A protein and the small-molecule ligand that binds it are described below.
Small molecule (SMILES): NC(=[NH2+])NCCC[C@H](N)C(=O)O

Binding-site contacts:
Ligand atom NH2 contacts residue PRO269 of chain 1.A at 4.0 Å.
Ligand atom OXT contacts residue TYR292 of chain 1.A at 3.1 Å.
Ligand atom NH2 contacts residue TYR292 of chain 1.A at 4.1 Å.
Ligand atom CB contacts residue GLN182 of chain 1.A at 3.6 Å.
Ligand atom CD contacts residue GLU296 of chain 1.A at 3.6 Å.
Ligand atom OXT contacts residue ASP301 of chain 1.A at 2.8 Å (salt-bridge).
Ligand atom NH1 contacts residue HEM1 of chain 1.C at 3.8 Å.
Ligand atom O contacts residue GLN182 of chain 1.A at 2.9 Å (h-bond).
Ligand atom NH2 contacts residue SER290 of chain 1.A at 3.5 Å (h-bond).
Ligand atom NE contacts residue GLU296 of chain 1.A at 2.8 Å (salt-bridge).
Ligand atom NH2 contacts residue HEM1 of chain 1.C at 3.5 Å.
Ligand atom C contacts residue TYR292 of chain 1.A at 3.4 Å (hydrophobic).
Ligand atom CG contacts residue VAL271 of chain 1.A at 3.9 Å (hydrophobic).
Ligand atom O contacts residue TYR292 of chain 1.A at 2.9 Å (h-bond).
Ligand atom CB contacts residue TYR292 of chain 1.A at 3.8 Å (hydrophobic).
Ligand atom CA contacts residue HEM1 of chain 1.C at 3.8 Å.
Ligand atom CG contacts residue GLU296 of chain 1.A at 3.3 Å.
Ligand atom C contacts residue ASP301 of chain 1.A at 3.5 Å.
Ligand atom NH2 contacts residue TRP291 of chain 1.A at 3.1 Å (h-bond).
Ligand atom NE contacts residue PRO269 of chain 1.A at 3.7 Å.
Ligand atom CZ contacts residue GLU296 of chain 1.A at 3.7 Å.
Ligand atom NH1 contacts residue PRO269 of chain 1.A at 4.0 Å.
Ligand atom CD contacts residue VAL271 of chain 1.A at 3.8 Å (hydrophobic).
Ligand atom CG contacts residue HEM1 of chain 1.C at 4.0 Å.
Ligand atom N contacts residue GLU296 of chain 1.A at 3.0 Å (salt-bridge).
Ligand atom OXT contacts residue GLU296 of chain 1.A at 3.3 Å.
Ligand atom N contacts residue HEM1 of chain 1.C at 2.7 Å (h-bond).
Ligand atom CA contacts residue GLU296 of chain 1.A at 3.5 Å.
Ligand atom CZ contacts residue PRO269 of chain 1.A at 3.8 Å (hydrophobic).
Ligand atom NH2 contacts residue GLU296 of chain 1.A at 3.1 Å (salt-bridge).
Ligand atom CA contacts residue GLN182 of chain 1.A at 3.4 Å.
Ligand atom CD contacts residue PRO269 of chain 1.A at 3.9 Å (hydrophobic).
Ligand atom CB contacts residue PRO269 of chain 1.A at 4.0 Å (hydrophobic).
Ligand atom C contacts residue GLN182 of chain 1.A at 3.5 Å.
Ligand atom NH1 contacts residue SER290 of chain 1.A at 3.0 Å (h-bond).
Ligand atom CZ contacts residue SER290 of chain 1.A at 3.7 Å.
Ligand atom O contacts residue ASP301 of chain 1.A at 3.5 Å (salt-bridge).
Ligand atom CZ contacts residue HEM1 of chain 1.C at 4.0 Å.
Ligand atom O contacts residue TYR266 of chain 1.A at 3.6 Å (h-bond).
Ligand atom CB contacts residue GLU296 of chain 1.A at 3.0 Å.

Sequence of chain 1.A:
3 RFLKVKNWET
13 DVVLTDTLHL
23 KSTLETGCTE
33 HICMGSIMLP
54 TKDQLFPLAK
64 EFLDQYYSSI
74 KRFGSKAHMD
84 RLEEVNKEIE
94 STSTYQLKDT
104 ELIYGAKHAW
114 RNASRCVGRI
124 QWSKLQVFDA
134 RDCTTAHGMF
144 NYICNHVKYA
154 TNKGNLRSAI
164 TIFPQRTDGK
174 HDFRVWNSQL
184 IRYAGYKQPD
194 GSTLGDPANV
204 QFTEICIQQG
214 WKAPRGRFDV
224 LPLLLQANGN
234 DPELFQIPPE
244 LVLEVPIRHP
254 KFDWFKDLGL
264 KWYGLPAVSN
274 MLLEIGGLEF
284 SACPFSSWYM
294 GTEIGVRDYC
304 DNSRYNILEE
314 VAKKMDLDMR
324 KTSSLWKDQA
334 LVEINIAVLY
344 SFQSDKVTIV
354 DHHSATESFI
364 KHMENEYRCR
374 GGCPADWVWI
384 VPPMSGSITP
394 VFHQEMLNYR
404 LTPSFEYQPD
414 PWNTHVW